This protein binds this small molecule.
Small molecule (SMILES): COc1ccc(CNC(=O)c2ccccc2C[NH+](C)Cc2ccc3c(c2C(=O)O)OCO3)cc1

Sequence of chain 1.A:
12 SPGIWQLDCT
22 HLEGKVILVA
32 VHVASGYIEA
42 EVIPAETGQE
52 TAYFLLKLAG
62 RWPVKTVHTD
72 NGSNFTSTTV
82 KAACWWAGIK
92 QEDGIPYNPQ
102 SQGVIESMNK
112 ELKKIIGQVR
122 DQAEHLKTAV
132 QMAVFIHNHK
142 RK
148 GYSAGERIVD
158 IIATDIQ

Sequence of chain 1.B:
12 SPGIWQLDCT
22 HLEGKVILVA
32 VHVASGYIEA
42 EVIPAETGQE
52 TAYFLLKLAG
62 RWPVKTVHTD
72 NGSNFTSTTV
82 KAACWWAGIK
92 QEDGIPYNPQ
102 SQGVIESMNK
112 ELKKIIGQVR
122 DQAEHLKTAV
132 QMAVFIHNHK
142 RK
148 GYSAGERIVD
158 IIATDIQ

Binding-site contacts:
Ligand atom C1 contacts residue ASP122 of chain 1.A at 3.6 Å.
Ligand atom C20 contacts residue GLU125 of chain 1.A at 3.5 Å.
Ligand atom O31 contacts residue ALA124 of chain 1.A at 3.8 Å.
Ligand atom C21 contacts residue TYR54 of chain 1.B at 3.8 Å (hydrophobic).
Ligand atom C22 contacts residue GLN50 of chain 1.B at 3.8 Å.
Ligand atom C9 contacts residue THR80 of chain 1.B at 3.8 Å.
Ligand atom C2 contacts residue GLU125 of chain 1.A at 3.4 Å.
Ligand atom O29 contacts residue ALA124 of chain 1.A at 3.6 Å.
Ligand atom O32 contacts residue GLN50 of chain 1.B at 3.4 Å (h-bond).
Ligand atom C3 contacts residue GLN123 of chain 1.A at 3.5 Å.
Ligand atom C13 contacts residue GLN123 of chain 1.A at 3.9 Å.
Ligand atom C1 contacts residue ALA124 of chain 1.A at 3.5 Å (hydrophobic).
Ligand atom C12 contacts residue THR129 of chain 1.A at 3.7 Å.
Ligand atom O33 contacts residue THR129 of chain 1.A at 2.8 Å (h-bond).
Ligand atom C20 contacts residue HIS126 of chain 1.A at 3.7 Å.
Ligand atom O31 contacts residue GLU125 of chain 1.A at 2.8 Å (salt-bridge).
Ligand atom C8 contacts residue GLN50 of chain 1.B at 3.6 Å.
Ligand atom O29 contacts residue THR129 of chain 1.A at 2.8 Å (h-bond).
Ligand atom C21 contacts residue THR129 of chain 1.A at 3.4 Å.
Ligand atom C17 contacts residue THR129 of chain 1.A at 3.3 Å.
Ligand atom O32 contacts residue TYR54 of chain 1.B at 3.3 Å.
Ligand atom C1 contacts residue GLU125 of chain 1.A at 3.9 Å.
Ligand atom N27 contacts residue GLN123 of chain 1.A at 2.9 Å (h-bond).
Ligand atom C3 contacts residue ALA124 of chain 1.A at 3.7 Å (hydrophobic).
Ligand atom C10 contacts residue THR129 of chain 1.A at 3.8 Å.
Ligand atom C23 contacts residue TYR54 of chain 1.B at 3.9 Å (hydrophobic).
Ligand atom O34 contacts residue ALA53 of chain 1.B at 3.3 Å.
Ligand atom C4 contacts residue GLU125 of chain 1.A at 3.6 Å.
Ligand atom O29 contacts residue GLU125 of chain 1.A at 3.4 Å (salt-bridge).
Ligand atom O29 contacts residue HIS126 of chain 1.A at 2.9 Å (h-bond).
Ligand atom C7 contacts residue GLN123 of chain 1.A at 3.4 Å.
Ligand atom C6 contacts residue ALA83 of chain 1.B at 3.7 Å (hydrophobic).
Ligand atom C20 contacts residue THR129 of chain 1.A at 3.7 Å.
Ligand atom O34 contacts residue ALA84 of chain 1.B at 3.4 Å.
Ligand atom C9 contacts residue ALA83 of chain 1.B at 3.9 Å (hydrophobic).
Ligand atom C21 contacts residue LYS128 of chain 1.A at 3.7 Å.
Ligand atom C24 contacts residue GLN123 of chain 1.A at 3.6 Å.
Ligand atom O33 contacts residue HIS126 of chain 1.A at 3.3 Å (h-bond).
Ligand atom C23 contacts residue ALA53 of chain 1.B at 3.8 Å (hydrophobic).
Ligand atom C2 contacts residue ALA124 of chain 1.A at 3.6 Å (hydrophobic).